Binding-site contacts:
Ligand atom O7 contacts residue ASN414 of chain 1.C at 4.1 Å.
Ligand atom O3 contacts residue ASN414 of chain 1.C at 4.2 Å.
Ligand atom O3 contacts residue GLU415 of chain 1.C at 4.4 Å.
Ligand atom N2 contacts residue ASN414 of chain 1.C at 3.8 Å.
Ligand atom C6 contacts residue ASN414 of chain 1.C at 3.7 Å.
Ligand atom C4 contacts residue ASN414 of chain 1.C at 3.2 Å.
Ligand atom O4 contacts residue ASN414 of chain 1.C at 4.3 Å.
Ligand atom C5 contacts residue ASN414 of chain 1.C at 3.3 Å.
Ligand atom O6 contacts residue ASN414 of chain 1.C at 4.4 Å.
Ligand atom C3 contacts residue ASN414 of chain 1.C at 3.5 Å.
Ligand atom C7 contacts residue ASN414 of chain 1.C at 4.3 Å.
Ligand atom C2 contacts residue ASN414 of chain 1.C at 2.7 Å.
Ligand atom C1 contacts residue ASN414 of chain 1.C at 1.5 Å.
Ligand atom O5 contacts residue ASN414 of chain 1.C at 2.5 Å (h-bond).

The small molecule below binds the protein below.
Small molecule (SMILES): CC(=O)N[C@@H]1[C@@H](O)[C@H](O)[C@@H](CO)O[C@H]1O

Sequence of chain 1.C:
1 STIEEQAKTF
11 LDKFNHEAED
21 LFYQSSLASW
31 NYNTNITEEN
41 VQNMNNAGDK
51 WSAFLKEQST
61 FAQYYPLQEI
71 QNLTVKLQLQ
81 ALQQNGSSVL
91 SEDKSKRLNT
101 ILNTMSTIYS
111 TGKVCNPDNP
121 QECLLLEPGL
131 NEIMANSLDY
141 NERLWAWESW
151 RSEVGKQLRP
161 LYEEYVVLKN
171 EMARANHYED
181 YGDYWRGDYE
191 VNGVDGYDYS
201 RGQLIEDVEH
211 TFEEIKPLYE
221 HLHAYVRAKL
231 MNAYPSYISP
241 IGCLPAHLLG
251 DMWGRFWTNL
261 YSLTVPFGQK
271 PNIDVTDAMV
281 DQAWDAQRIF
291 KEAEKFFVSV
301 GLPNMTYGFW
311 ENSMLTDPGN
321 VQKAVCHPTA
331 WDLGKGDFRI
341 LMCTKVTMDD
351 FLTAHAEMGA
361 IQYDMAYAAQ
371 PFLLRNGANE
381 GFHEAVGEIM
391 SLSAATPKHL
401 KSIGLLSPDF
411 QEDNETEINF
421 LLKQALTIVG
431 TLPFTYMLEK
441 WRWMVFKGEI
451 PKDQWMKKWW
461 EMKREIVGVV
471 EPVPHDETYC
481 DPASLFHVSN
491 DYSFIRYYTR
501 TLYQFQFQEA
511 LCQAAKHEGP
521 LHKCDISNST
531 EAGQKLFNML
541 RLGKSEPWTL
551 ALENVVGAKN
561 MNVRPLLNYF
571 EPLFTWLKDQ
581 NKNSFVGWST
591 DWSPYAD